Sequence of chain 1.A:
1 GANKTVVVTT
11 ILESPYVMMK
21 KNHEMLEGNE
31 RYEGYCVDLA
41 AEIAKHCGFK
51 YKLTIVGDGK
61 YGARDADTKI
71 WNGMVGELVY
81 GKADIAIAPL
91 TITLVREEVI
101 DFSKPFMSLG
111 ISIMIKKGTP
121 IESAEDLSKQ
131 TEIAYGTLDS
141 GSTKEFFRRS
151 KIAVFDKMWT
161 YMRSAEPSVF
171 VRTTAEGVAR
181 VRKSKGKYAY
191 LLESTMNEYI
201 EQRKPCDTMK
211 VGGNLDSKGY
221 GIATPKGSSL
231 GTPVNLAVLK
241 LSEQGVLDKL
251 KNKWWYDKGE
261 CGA

A protein and the small-molecule ligand that binds it are described below.
Small molecule (SMILES): CC(C)S(=O)(=O)N[C@H]1Cc2ccc(Cc3ccc(C(F)(F)F)o3)cc2C1

Binding-site contacts:
Ligand atom F39 contacts residue 8081 of chain 2.O at 0.8 Å.
Ligand atom C25 contacts residue 8081 of chain 2.O at 0.8 Å.
Ligand atom C28 contacts residue 8081 of chain 2.O at 1.0 Å.
Ligand atom C40 contacts residue PRO105 of chain 1.A at 3.0 Å (hydrophobic).
Ligand atom C24 contacts residue 8081 of chain 2.O at 0.3 Å.
Ligand atom C57 contacts residue 8081 of chain 2.O at 2.3 Å.
Ligand atom C18 contacts residue 8081 of chain 2.O at 1.0 Å.
Ligand atom C35 contacts residue 8081 of chain 2.O at 0.9 Å.
Ligand atom C12 contacts residue 8081 of chain 2.O at 0.8 Å.
Ligand atom F39 contacts residue GLY219 of chain 2.A at 2.9 Å.
Ligand atom O53 contacts residue GLY219 of chain 1.A at 3.2 Å (h-bond).
Ligand atom N3 contacts residue PRO105 of chain 2.A at 3.2 Å (h-bond).
Ligand atom O21 contacts residue 8081 of chain 2.O at 1.0 Å.
Ligand atom C36 contacts residue 8081 of chain 2.O at 0.8 Å.
Ligand atom F37 contacts residue LEU239 of chain 1.A at 3.0 Å.
Ligand atom C54 contacts residue 8081 of chain 2.O at 1.4 Å.
Ligand atom C54 contacts residue LEU239 of chain 2.A at 2.7 Å (hydrophobic).
Ligand atom F38 contacts residue 8081 of chain 2.O at 0.9 Å.
Ligand atom C47 contacts residue 8081 of chain 2.O at 0.8 Å.
Ligand atom C12 contacts residue PRO105 of chain 1.A at 3.2 Å (hydrophobic).
Ligand atom C44 contacts residue 8081 of chain 2.O at 2.2 Å.
Ligand atom C46 contacts residue 8081 of chain 2.O at 1.3 Å.
Ligand atom C57 contacts residue SER242 of chain 2.A at 3.2 Å.
Ligand atom C42 contacts residue 8081 of chain 2.O at 1.3 Å.
Ligand atom N3 contacts residue 8081 of chain 2.O at 0.8 Å.
Ligand atom C1 contacts residue 8081 of chain 2.O at 0.9 Å.
Ligand atom C18 contacts residue LYS218 of chain 1.A at 3.0 Å.
Ligand atom C55 contacts residue 8081 of chain 2.O at 2.6 Å.
Ligand atom F37 contacts residue 8081 of chain 2.O at 1.1 Å.
Ligand atom C57 contacts residue LEU239 of chain 2.A at 3.0 Å (hydrophobic).
Ligand atom F38 contacts residue ILE92 of chain 2.A at 3.0 Å.
Ligand atom F38 contacts residue PRO105 of chain 2.A at 3.3 Å.
Ligand atom O52 contacts residue LYS104 of chain 2.A at 3.2 Å.
Ligand atom C22 contacts residue 8081 of chain 2.O at 0.3 Å.
Ligand atom S50 contacts residue 8081 of chain 2.O at 0.8 Å.
Ligand atom C21 contacts residue 8081 of chain 2.O at 0.8 Å.
Ligand atom O53 contacts residue 8081 of chain 2.O at 0.8 Å.
Ligand atom O52 contacts residue 8081 of chain 2.O at 0.9 Å.
Ligand atom C40 contacts residue 8081 of chain 2.O at 0.8 Å.
Ligand atom C55 contacts residue PRO105 of chain 2.A at 3.0 Å (hydrophobic).

Sequence of chain 2.A:
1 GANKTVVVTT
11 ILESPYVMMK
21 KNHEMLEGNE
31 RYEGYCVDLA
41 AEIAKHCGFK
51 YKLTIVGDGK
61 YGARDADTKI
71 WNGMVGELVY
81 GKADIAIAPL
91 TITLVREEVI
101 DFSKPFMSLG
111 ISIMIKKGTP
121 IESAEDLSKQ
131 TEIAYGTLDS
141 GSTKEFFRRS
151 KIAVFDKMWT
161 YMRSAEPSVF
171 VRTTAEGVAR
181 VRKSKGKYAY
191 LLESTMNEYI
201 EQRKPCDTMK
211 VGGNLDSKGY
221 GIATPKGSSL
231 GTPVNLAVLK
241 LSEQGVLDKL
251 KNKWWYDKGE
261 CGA